Binding-site contacts:
Ligand atom C1 contacts residue ASN714 of chain 1.B at 1.4 Å.
Ligand atom C4 contacts residue ASN714 of chain 1.B at 4.2 Å.
Ligand atom N2 contacts residue ASN714 of chain 1.B at 2.9 Å (h-bond).
Ligand atom O5 contacts residue ASN714 of chain 1.B at 2.3 Å (h-bond).
Ligand atom C3 contacts residue ASN714 of chain 1.B at 3.8 Å.
Ligand atom C2 contacts residue ASN714 of chain 1.B at 2.5 Å.
Ligand atom C7 contacts residue ASN714 of chain 1.B at 4.0 Å.
Ligand atom C5 contacts residue ASN714 of chain 1.B at 3.6 Å.

Sequence of chain 1.B:
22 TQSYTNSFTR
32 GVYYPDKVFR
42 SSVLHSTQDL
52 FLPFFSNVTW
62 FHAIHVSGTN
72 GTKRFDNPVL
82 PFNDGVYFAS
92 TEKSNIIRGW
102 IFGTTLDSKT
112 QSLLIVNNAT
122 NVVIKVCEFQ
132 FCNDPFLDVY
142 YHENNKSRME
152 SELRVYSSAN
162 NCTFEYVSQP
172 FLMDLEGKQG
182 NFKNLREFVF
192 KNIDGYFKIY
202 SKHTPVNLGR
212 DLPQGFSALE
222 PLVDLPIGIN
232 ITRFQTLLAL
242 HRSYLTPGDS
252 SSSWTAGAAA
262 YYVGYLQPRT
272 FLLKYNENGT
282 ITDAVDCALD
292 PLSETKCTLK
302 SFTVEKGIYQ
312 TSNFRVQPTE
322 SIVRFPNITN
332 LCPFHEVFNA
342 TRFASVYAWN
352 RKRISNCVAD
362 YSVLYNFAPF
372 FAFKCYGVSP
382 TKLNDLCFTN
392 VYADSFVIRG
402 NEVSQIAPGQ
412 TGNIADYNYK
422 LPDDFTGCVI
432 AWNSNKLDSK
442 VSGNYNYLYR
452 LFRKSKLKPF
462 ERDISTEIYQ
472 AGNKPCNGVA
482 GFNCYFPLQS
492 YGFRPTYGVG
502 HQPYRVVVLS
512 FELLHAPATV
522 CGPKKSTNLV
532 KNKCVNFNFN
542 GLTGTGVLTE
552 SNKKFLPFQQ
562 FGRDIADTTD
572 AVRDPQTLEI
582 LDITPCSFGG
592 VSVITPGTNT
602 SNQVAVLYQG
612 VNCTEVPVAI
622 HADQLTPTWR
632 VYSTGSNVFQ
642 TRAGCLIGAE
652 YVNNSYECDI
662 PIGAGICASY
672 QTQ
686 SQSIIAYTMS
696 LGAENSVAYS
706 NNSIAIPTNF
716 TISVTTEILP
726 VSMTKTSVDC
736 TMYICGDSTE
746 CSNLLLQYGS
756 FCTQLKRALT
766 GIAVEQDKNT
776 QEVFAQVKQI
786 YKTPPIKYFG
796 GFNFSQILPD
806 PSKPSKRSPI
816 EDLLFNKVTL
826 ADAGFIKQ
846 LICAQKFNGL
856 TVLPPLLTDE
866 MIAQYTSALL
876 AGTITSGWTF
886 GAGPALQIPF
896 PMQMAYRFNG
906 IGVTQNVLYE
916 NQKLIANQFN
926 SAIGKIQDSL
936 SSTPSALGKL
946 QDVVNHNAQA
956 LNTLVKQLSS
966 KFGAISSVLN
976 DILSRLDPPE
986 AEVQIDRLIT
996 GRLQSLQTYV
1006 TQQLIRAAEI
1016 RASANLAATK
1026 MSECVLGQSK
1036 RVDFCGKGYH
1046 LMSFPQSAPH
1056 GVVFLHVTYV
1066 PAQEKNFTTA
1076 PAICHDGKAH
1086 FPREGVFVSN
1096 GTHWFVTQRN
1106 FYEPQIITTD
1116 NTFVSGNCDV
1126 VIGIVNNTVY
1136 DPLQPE

A protein and the small-molecule ligand that binds it are described below.
Small molecule (SMILES): CC(=O)N[C@H]1[C@H](O[C@H]2[C@H](O)[C@@H](NC(C)=O)CO[C@@H]2CO)O[C@H](CO)[C@@H](O)[C@@H]1O